Binding-site contacts:
Ligand atom C1 contacts residue ASN166 of chain 1.A at 1.5 Å.
Ligand atom O7 contacts residue ASN166 of chain 1.A at 3.7 Å.
Ligand atom C5 contacts residue ASN166 of chain 1.A at 3.6 Å.
Ligand atom O7 contacts residue GLY173 of chain 1.A at 3.7 Å.
Ligand atom C7 contacts residue PHE172 of chain 1.A at 3.7 Å (hydrophobic).
Ligand atom C7 contacts residue PRO171 of chain 1.A at 4.4 Å (hydrophobic).
Ligand atom C8 contacts residue ASN166 of chain 1.A at 3.9 Å.
Ligand atom O5 contacts residue PRO171 of chain 1.A at 4.1 Å.
Ligand atom C3 contacts residue ASN166 of chain 1.A at 3.9 Å.
Ligand atom O7 contacts residue PHE172 of chain 1.A at 3.0 Å.
Ligand atom O6 contacts residue TYR756 of chain 1.A at 4.0 Å.
Ligand atom C7 contacts residue LYS774 of chain 1.A at 4.0 Å.
Ligand atom N2 contacts residue LYS774 of chain 1.A at 4.3 Å.
Ligand atom C7 contacts residue SER167 of chain 1.A at 4.3 Å.
Ligand atom O7 contacts residue PRO171 of chain 1.A at 3.8 Å.
Ligand atom C8 contacts residue SER167 of chain 1.A at 3.5 Å.
Ligand atom C2 contacts residue ASN166 of chain 1.A at 2.6 Å.
Ligand atom O5 contacts residue ASN166 of chain 1.A at 2.4 Å (h-bond).
Ligand atom N2 contacts residue SER167 of chain 1.A at 4.1 Å.
Ligand atom N2 contacts residue ASN166 of chain 1.A at 2.7 Å (h-bond).
Ligand atom C8 contacts residue LYS774 of chain 1.A at 3.5 Å.
Ligand atom C1 contacts residue PRO171 of chain 1.A at 3.4 Å (hydrophobic).
Ligand atom C8 contacts residue GLY173 of chain 1.A at 3.4 Å.
Ligand atom C4 contacts residue ASN166 of chain 1.A at 4.3 Å.
Ligand atom C7 contacts residue GLY173 of chain 1.A at 4.1 Å.
Ligand atom C7 contacts residue ASN166 of chain 1.A at 3.5 Å.
Ligand atom C8 contacts residue PHE172 of chain 1.A at 3.9 Å (hydrophobic).

Sequence of chain 1.A:
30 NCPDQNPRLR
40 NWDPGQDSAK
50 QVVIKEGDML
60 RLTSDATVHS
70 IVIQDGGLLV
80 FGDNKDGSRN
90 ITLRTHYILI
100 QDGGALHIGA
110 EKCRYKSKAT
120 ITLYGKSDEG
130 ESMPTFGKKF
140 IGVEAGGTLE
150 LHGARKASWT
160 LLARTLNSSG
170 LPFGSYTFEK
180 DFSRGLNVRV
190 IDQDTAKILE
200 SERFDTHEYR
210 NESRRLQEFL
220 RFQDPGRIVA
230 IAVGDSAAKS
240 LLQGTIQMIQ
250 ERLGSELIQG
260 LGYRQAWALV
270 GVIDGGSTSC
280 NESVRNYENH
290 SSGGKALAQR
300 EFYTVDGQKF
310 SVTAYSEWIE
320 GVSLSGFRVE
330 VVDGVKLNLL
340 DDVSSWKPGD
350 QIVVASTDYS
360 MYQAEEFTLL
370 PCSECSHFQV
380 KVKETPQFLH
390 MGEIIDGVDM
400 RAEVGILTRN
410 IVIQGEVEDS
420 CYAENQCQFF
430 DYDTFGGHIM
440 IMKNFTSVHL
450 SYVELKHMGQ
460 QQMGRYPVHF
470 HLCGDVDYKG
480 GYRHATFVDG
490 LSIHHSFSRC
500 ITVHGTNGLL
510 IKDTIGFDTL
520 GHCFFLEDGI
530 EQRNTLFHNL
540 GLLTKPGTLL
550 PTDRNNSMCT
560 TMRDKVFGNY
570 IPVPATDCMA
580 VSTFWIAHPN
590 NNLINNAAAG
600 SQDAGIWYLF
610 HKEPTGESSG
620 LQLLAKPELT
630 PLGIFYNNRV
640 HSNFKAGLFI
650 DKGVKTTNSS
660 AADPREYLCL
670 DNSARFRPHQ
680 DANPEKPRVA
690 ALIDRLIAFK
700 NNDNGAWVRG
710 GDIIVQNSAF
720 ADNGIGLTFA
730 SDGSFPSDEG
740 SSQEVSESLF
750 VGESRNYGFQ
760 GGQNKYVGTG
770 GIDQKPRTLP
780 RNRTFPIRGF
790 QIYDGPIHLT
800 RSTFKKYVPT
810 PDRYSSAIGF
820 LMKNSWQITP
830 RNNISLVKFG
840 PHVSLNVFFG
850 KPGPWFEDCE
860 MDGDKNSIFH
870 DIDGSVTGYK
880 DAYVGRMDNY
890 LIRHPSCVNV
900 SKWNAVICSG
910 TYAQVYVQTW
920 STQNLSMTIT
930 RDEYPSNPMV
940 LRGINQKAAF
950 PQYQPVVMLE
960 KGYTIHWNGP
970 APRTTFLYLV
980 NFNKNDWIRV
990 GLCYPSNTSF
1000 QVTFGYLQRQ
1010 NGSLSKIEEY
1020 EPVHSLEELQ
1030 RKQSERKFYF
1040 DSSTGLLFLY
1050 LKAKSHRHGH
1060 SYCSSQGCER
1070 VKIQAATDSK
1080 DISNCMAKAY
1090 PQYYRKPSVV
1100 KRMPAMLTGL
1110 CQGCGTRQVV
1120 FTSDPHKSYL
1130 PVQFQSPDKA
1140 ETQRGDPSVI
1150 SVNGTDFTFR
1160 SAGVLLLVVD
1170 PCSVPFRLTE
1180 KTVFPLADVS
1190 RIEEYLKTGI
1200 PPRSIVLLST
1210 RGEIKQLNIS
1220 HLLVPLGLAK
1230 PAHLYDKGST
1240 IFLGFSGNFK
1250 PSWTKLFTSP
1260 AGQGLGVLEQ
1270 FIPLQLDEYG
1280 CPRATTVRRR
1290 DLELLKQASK

The protein below binds the small molecule below.
Small molecule (SMILES): CC(=O)N[C@H]1[C@H](O[C@H]2[C@H](O)[C@@H](NC(C)=O)CO[C@@H]2CO)O[C@H](CO)[C@@H](O[C@@H]2O[C@H](CO)[C@@H](O)[C@H](O)[C@@H]2O)[C@@H]1O